Binding-site contacts:
Ligand atom O4 contacts residue ARG125 of chain 1.A at 3.2 Å (salt-bridge).
Ligand atom C20 contacts residue MET123 of chain 1.A at 3.7 Å (hydrophobic).
Ligand atom O5 contacts residue ARG125 of chain 1.A at 3.1 Å (salt-bridge).
Ligand atom O5 contacts residue LEU45 of chain 1.A at 3.2 Å (h-bond).
Ligand atom F33 contacts residue PHE146 of chain 1.A at 3.1 Å.
Ligand atom C20 contacts residue PHE136 of chain 1.A at 3.6 Å (hydrophobic).
Ligand atom C8 contacts residue PHE135 of chain 1.A at 3.8 Å (hydrophobic).
Ligand atom C11 contacts residue LEU45 of chain 1.A at 3.5 Å (hydrophobic).
Ligand atom F35 contacts residue PHE146 of chain 1.A at 3.4 Å.
Ligand atom C1 contacts residue ARG122 of chain 1.A at 3.7 Å.
Ligand atom C11 contacts residue GLN44 of chain 1.A at 3.4 Å.
Ligand atom O5 contacts residue GLN44 of chain 1.A at 3.7 Å.
Ligand atom O27 contacts residue DMS1 of chain 1.D at 2.8 Å (h-bond).
Ligand atom O4 contacts residue ARG122 of chain 1.A at 3.5 Å (salt-bridge).
Ligand atom O15 contacts residue GLU137 of chain 1.A at 2.8 Å (salt-bridge).
Ligand atom S3 contacts residue ARG125 of chain 1.A at 3.5 Å (salt-bridge).
Ligand atom C20 contacts residue PHE135 of chain 1.A at 3.7 Å (hydrophobic).
Ligand atom O5 contacts residue CYS43 of chain 1.A at 3.1 Å (h-bond).
Ligand atom O18 contacts residue HIS81 of chain 1.A at 3.4 Å.
Ligand atom C10 contacts residue GLN44 of chain 1.A at 3.7 Å.
Ligand atom C2 contacts residue GLN44 of chain 1.A at 3.4 Å.
Ligand atom F31 contacts residue ILE158 of chain 1.A at 3.4 Å.
Ligand atom C17 contacts residue PHE135 of chain 1.A at 3.7 Å (hydrophobic).
Ligand atom C8 contacts residue ALA126 of chain 1.A at 3.7 Å (hydrophobic).
Ligand atom N19 contacts residue PHE135 of chain 1.A at 2.9 Å (h-bond).
Ligand atom C14 contacts residue GLU137 of chain 1.A at 3.5 Å.
Ligand atom C21 contacts residue PHE135 of chain 1.A at 3.6 Å (hydrophobic).
Ligand atom F34 contacts residue ILE155 of chain 1.A at 3.2 Å.
Ligand atom C10 contacts residue LEU45 of chain 1.A at 3.6 Å (hydrophobic).
Ligand atom C21 contacts residue PHE136 of chain 1.A at 3.8 Å (hydrophobic).
Ligand atom O15 contacts residue PHE136 of chain 1.A at 3.6 Å.
Ligand atom F33 contacts residue CYS78 of chain 1.A at 3.0 Å.
Ligand atom C12 contacts residue PHE135 of chain 1.A at 3.5 Å (hydrophobic).
Ligand atom F30 contacts residue LEU82 of chain 1.A at 3.5 Å.
Ligand atom F29 contacts residue ILE158 of chain 1.A at 3.7 Å.
Ligand atom F31 contacts residue DMS1 of chain 1.D at 3.0 Å.
Ligand atom F34 contacts residue DMS1 of chain 1.D at 3.2 Å.
Ligand atom C7 contacts residue MET123 of chain 1.A at 3.6 Å (hydrophobic).
Ligand atom C7 contacts residue ALA126 of chain 1.A at 3.4 Å (hydrophobic).
Ligand atom C8 contacts residue MET123 of chain 1.A at 3.7 Å (hydrophobic).

Sequence of chain 1.A:
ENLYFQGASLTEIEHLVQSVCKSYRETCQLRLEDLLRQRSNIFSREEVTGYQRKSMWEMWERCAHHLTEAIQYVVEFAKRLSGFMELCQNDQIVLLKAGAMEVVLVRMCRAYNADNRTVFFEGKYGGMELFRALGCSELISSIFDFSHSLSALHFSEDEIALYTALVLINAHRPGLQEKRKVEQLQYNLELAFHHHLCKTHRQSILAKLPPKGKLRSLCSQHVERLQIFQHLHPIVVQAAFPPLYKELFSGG

The protein below binds the small molecule below.
Small molecule (SMILES): CCS(=O)(=O)c1ccc([C@@H](NC(C)=O)C(=O)Nc2ccc(C(O)(C(F)(F)F)C(F)(F)F)cc2)cc1